A small-molecule ligand and the protein it binds are described below.
Small molecule (SMILES): O=C(Nc1ccccc1)[C@H]1CC(=O)N(C2CCCCC2)C1

Sequence of chain 1.A:
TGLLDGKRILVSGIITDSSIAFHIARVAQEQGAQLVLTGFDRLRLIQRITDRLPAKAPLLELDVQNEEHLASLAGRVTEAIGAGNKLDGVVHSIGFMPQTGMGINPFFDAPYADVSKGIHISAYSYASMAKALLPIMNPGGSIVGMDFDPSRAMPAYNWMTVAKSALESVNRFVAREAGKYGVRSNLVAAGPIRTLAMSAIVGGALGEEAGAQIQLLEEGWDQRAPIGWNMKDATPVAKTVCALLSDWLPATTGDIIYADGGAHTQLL

Binding-site contacts:
Ligand atom O37 contacts residue TYR158 of chain 1.A at 3.8 Å.
Ligand atom C18 contacts residue NAD1 of chain 1.B at 3.8 Å.
Ligand atom C24 contacts residue PHE149 of chain 1.A at 3.8 Å (hydrophobic).
Ligand atom C24 contacts residue TYR158 of chain 1.A at 3.9 Å (hydrophobic).
Ligand atom C2 contacts residue NAD1 of chain 1.B at 3.8 Å.
Ligand atom C33 contacts residue TYR158 of chain 1.A at 3.8 Å (hydrophobic).
Ligand atom O38 contacts residue TYR158 of chain 1.A at 2.7 Å (h-bond).
Ligand atom C27 contacts residue ILE215 of chain 1.A at 3.4 Å (hydrophobic).
Ligand atom C26 contacts residue PRO156 of chain 1.A at 3.3 Å (hydrophobic).
Ligand atom C29 contacts residue TYR158 of chain 1.A at 3.6 Å (hydrophobic).
Ligand atom C26 contacts residue ILE215 of chain 1.A at 3.6 Å (hydrophobic).
Ligand atom C25 contacts residue TYR158 of chain 1.A at 3.9 Å (hydrophobic).
Ligand atom C25 contacts residue LEU218 of chain 1.A at 3.9 Å (hydrophobic).
Ligand atom O37 contacts residue MET199 of chain 1.A at 3.4 Å (h-bond).
Ligand atom C28 contacts residue TYR158 of chain 1.A at 3.6 Å (hydrophobic).
Ligand atom C15 contacts residue NAD1 of chain 1.B at 3.4 Å.
Ligand atom C27 contacts residue ALA157 of chain 1.A at 3.8 Å (hydrophobic).
Ligand atom O37 contacts residue MET103 of chain 1.A at 3.3 Å.
Ligand atom C15 contacts residue TYR158 of chain 1.A at 3.5 Å (hydrophobic).
Ligand atom C28 contacts residue MET103 of chain 1.A at 3.8 Å (hydrophobic).
Ligand atom C18 contacts residue MET199 of chain 1.A at 3.5 Å (hydrophobic).
Ligand atom C1 contacts residue GLY96 of chain 1.A at 3.5 Å.
Ligand atom N19 contacts residue NAD1 of chain 1.B at 3.9 Å.
Ligand atom C5 contacts residue PHE97 of chain 1.A at 3.9 Å (hydrophobic).
Ligand atom C28 contacts residue ILE215 of chain 1.A at 3.7 Å (hydrophobic).
Ligand atom C33 contacts residue MET199 of chain 1.A at 3.2 Å (hydrophobic).
Ligand atom C25 contacts residue PRO156 of chain 1.A at 4.0 Å (hydrophobic).
Ligand atom C16 contacts residue TYR158 of chain 1.A at 3.7 Å (hydrophobic).
Ligand atom C27 contacts residue TYR158 of chain 1.A at 3.6 Å (hydrophobic).
Ligand atom C17 contacts residue NAD1 of chain 1.B at 3.6 Å.
Ligand atom C16 contacts residue NAD1 of chain 1.B at 3.4 Å.
Ligand atom O38 contacts residue NAD1 of chain 1.B at 2.7 Å (h-bond).
Ligand atom C25 contacts residue MET155 of chain 1.A at 3.9 Å (hydrophobic).
Ligand atom N35 contacts residue MET199 of chain 1.A at 3.5 Å.
Ligand atom C3 contacts residue NAD1 of chain 1.B at 3.7 Å.
Ligand atom C6 contacts residue GLY96 of chain 1.A at 3.5 Å.
Ligand atom C1 contacts residue NAD1 of chain 1.B at 3.9 Å.
Ligand atom C17 contacts residue MET199 of chain 1.A at 3.4 Å (hydrophobic).
Ligand atom C26 contacts residue TYR158 of chain 1.A at 3.4 Å (hydrophobic).
Ligand atom C26 contacts residue ALA157 of chain 1.A at 3.6 Å (hydrophobic).